Sequence of chain 1.A:
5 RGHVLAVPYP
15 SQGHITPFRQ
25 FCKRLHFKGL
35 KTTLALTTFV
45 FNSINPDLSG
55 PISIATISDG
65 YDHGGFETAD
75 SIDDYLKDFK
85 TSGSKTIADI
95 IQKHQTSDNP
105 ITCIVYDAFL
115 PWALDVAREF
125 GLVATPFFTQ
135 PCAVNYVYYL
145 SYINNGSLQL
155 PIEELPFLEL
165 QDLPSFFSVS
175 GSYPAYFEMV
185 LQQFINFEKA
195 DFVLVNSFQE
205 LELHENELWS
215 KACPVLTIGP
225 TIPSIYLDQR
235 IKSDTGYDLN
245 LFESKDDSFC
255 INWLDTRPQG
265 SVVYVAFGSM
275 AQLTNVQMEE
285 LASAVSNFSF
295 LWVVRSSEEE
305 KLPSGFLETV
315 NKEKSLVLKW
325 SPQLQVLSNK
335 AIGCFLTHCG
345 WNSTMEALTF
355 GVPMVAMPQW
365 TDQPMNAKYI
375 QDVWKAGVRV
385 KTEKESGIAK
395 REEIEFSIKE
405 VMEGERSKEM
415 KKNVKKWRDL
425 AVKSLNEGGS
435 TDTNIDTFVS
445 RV

Binding-site contacts:
Ligand atom O4 contacts residue GLN363 of chain 1.A at 4.1 Å.
Ligand atom C3 contacts residue GLN276 of chain 1.A at 3.8 Å.
Ligand atom C3 contacts residue MET274 of chain 1.A at 4.0 Å (hydrophobic).
Ligand atom O6 contacts residue GLN363 of chain 1.A at 4.0 Å.
Ligand atom O5 contacts residue TYR177 of chain 1.A at 2.1 Å (h-bond).
Ligand atom C3 contacts residue TYR177 of chain 1.A at 3.8 Å (hydrophobic).
Ligand atom O3 contacts residue ALA275 of chain 1.A at 3.6 Å.
Ligand atom C6 contacts residue GLN363 of chain 1.A at 4.5 Å.
Ligand atom O4 contacts residue TRP364 of chain 1.A at 3.8 Å.
Ligand atom O3 contacts residue MET274 of chain 1.A at 3.0 Å (h-bond).
Ligand atom O4 contacts residue ALA275 of chain 1.A at 3.6 Å.
Ligand atom O6 contacts residue TRP364 of chain 1.A at 3.9 Å.
Ligand atom O4 contacts residue GLN276 of chain 1.A at 3.2 Å (h-bond).
Ligand atom C1 contacts residue BGC1 of chain 1.C at 4.0 Å.
Ligand atom O2 contacts residue TRP364 of chain 1.A at 4.0 Å.
Ligand atom C3 contacts residue TRP364 of chain 1.A at 4.1 Å (hydrophobic).
Ligand atom C1 contacts residue TRP364 of chain 1.A at 4.2 Å (hydrophobic).
Ligand atom C4 contacts residue TRP364 of chain 1.A at 4.3 Å (hydrophobic).
Ligand atom C2 contacts residue BGC1 of chain 1.C at 3.6 Å.
Ligand atom C2 contacts residue TYR177 of chain 1.A at 2.5 Å (hydrophobic).
Ligand atom C3 contacts residue ALA275 of chain 1.A at 4.2 Å (hydrophobic).
Ligand atom C5 contacts residue TRP364 of chain 1.A at 3.9 Å (hydrophobic).
Ligand atom C6 contacts residue TYR177 of chain 1.A at 4.4 Å (hydrophobic).
Ligand atom C5 contacts residue TYR177 of chain 1.A at 3.4 Å (hydrophobic).
Ligand atom C4 contacts residue ALA275 of chain 1.A at 4.5 Å (hydrophobic).
Ligand atom C4 contacts residue GLN276 of chain 1.A at 3.7 Å.
Ligand atom O2 contacts residue TYR177 of chain 1.A at 3.1 Å (h-bond).
Ligand atom C4 contacts residue TYR177 of chain 1.A at 4.1 Å (hydrophobic).
Ligand atom O2 contacts residue BGC1 of chain 1.C at 2.6 Å (h-bond).
Ligand atom C1 contacts residue TYR177 of chain 1.A at 1.4 Å (hydrophobic).
Ligand atom C2 contacts residue GLN276 of chain 1.A at 4.3 Å.
Ligand atom O3 contacts residue GLN276 of chain 1.A at 2.8 Å (h-bond).

A small-molecule ligand and the protein it binds are described below.
Small molecule (SMILES): OC[C@H]1O[C@@H](O)[C@H](O)[C@@H](O)[C@@H]1O